Sequence of chain 1.E:
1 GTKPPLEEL

Binding-site contacts:
Ligand atom O5 contacts residue ARG52 of chain 1.B at 2.9 Å (salt-bridge).
Ligand atom O4 contacts residue ARG52 of chain 1.B at 2.9 Å (salt-bridge).
Ligand atom O6 contacts residue TYR61 of chain 1.B at 3.5 Å.
Ligand atom C1 contacts residue LYS3 of chain 1.E at 3.1 Å.
Ligand atom C6 contacts residue GLU50 of chain 1.B at 3.4 Å.
Ligand atom C2 contacts residue THR2 of chain 1.E at 2.4 Å.
Ligand atom C1 contacts residue THR2 of chain 1.E at 1.4 Å.
Ligand atom N2 contacts residue THR97 of chain 1.A at 3.3 Å (h-bond).
Ligand atom O7 contacts residue PRO4 of chain 1.E at 3.5 Å.
Ligand atom O6 contacts residue GLU50 of chain 1.B at 3.1 Å (salt-bridge).
Ligand atom O3 contacts residue HIS98 of chain 1.A at 3.6 Å.
Ligand atom C7 contacts residue SER96 of chain 1.A at 3.2 Å.
Ligand atom C8 contacts residue HIS31 of chain 1.A at 3.7 Å.
Ligand atom C4 contacts residue GLU50 of chain 1.B at 3.4 Å.
Ligand atom C5 contacts residue ARG52 of chain 1.B at 3.6 Å.
Ligand atom C8 contacts residue TYR37 of chain 1.A at 3.6 Å (hydrophobic).
Ligand atom C3 contacts residue THR2 of chain 1.E at 2.8 Å.
Ligand atom N2 contacts residue THR2 of chain 1.E at 2.8 Å (h-bond).
Ligand atom O7 contacts residue TRP33 of chain 1.B at 3.5 Å.
Ligand atom C8 contacts residue SER96 of chain 1.A at 3.2 Å.
Ligand atom C3 contacts residue ARG104 of chain 1.B at 3.6 Å.
Ligand atom O5 contacts residue THR2 of chain 1.E at 2.3 Å (h-bond).
Ligand atom N2 contacts residue SER96 of chain 1.A at 3.0 Å (h-bond).
Ligand atom C5 contacts residue THR2 of chain 1.E at 2.8 Å.
Ligand atom C3 contacts residue SER96 of chain 1.A at 3.5 Å.
Ligand atom O3 contacts residue SER96 of chain 1.A at 2.8 Å (h-bond).
Ligand atom C4 contacts residue THR2 of chain 1.E at 3.4 Å.
Ligand atom C2 contacts residue ARG52 of chain 1.B at 3.6 Å.
Ligand atom O3 contacts residue ARG104 of chain 1.B at 2.6 Å (salt-bridge).
Ligand atom O6 contacts residue TRP47 of chain 1.B at 3.6 Å.
Ligand atom C3 contacts residue HIS98 of chain 1.A at 3.5 Å.
Ligand atom C8 contacts residue THR97 of chain 1.A at 3.8 Å.
Ligand atom C1 contacts residue ARG52 of chain 1.B at 3.5 Å.
Ligand atom C4 contacts residue ARG104 of chain 1.B at 3.6 Å.
Ligand atom O5 contacts residue LYS3 of chain 1.E at 3.2 Å (salt-bridge).
Ligand atom O4 contacts residue GLU50 of chain 1.B at 2.7 Å (salt-bridge).
Ligand atom O4 contacts residue TRP33 of chain 1.B at 3.6 Å.
Ligand atom C6 contacts residue TYR61 of chain 1.B at 3.4 Å (hydrophobic).
Ligand atom O4 contacts residue ARG104 of chain 1.B at 3.0 Å (salt-bridge).
Ligand atom O7 contacts residue PRO5 of chain 1.E at 3.8 Å.

Sequence of chain 1.A:
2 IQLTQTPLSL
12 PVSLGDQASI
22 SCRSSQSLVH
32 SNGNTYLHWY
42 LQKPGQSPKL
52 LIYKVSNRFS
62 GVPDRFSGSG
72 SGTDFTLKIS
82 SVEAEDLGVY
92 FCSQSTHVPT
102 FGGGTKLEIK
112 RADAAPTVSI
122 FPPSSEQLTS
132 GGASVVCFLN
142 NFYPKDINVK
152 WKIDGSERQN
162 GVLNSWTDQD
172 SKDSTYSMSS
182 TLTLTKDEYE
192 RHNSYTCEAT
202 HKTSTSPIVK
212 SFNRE

Sequence of chain 1.B:
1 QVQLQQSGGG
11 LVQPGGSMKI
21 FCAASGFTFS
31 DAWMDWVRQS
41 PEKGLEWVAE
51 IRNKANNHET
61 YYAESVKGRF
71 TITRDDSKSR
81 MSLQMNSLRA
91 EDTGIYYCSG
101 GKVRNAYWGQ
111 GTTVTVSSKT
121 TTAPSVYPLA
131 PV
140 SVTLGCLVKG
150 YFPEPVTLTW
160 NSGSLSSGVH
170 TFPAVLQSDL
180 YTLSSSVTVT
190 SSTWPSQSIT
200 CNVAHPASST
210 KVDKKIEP

The protein below binds the small molecule below.
Small molecule (SMILES): CC(=O)N[C@@H]1[C@@H](O)[C@@H](O)[C@@H](CO)O[C@@H]1O